Binding-site contacts:
Ligand atom C4 contacts residue SER320 of chain 1.E at 4.5 Å.
Ligand atom C5 contacts residue SER320 of chain 1.E at 3.2 Å.
Ligand atom O7 contacts residue ASP329 of chain 1.E at 4.2 Å.
Ligand atom O5 contacts residue ASN318 of chain 1.E at 2.4 Å (h-bond).
Ligand atom O5 contacts residue SER320 of chain 1.E at 3.2 Å (h-bond).
Ligand atom C1 contacts residue ASN318 of chain 1.E at 1.4 Å.
Ligand atom C3 contacts residue ASN318 of chain 1.E at 3.8 Å.
Ligand atom C6 contacts residue SER320 of chain 1.E at 3.9 Å.
Ligand atom C2 contacts residue ASN318 of chain 1.E at 2.5 Å.
Ligand atom C1 contacts residue SER320 of chain 1.E at 3.4 Å.
Ligand atom C7 contacts residue ASN318 of chain 1.E at 3.4 Å.
Ligand atom O7 contacts residue SER320 of chain 1.E at 4.1 Å.
Ligand atom N2 contacts residue ASN318 of chain 1.E at 2.9 Å (h-bond).
Ligand atom O7 contacts residue ASN318 of chain 1.E at 3.2 Å (h-bond).
Ligand atom C4 contacts residue ASN318 of chain 1.E at 4.3 Å.
Ligand atom C5 contacts residue ASN318 of chain 1.E at 3.7 Å.
Ligand atom C8 contacts residue ASN318 of chain 1.E at 4.3 Å.

A small-molecule ligand and the protein it binds are described below.
Small molecule (SMILES): CC(=O)N[C@@H]1[C@@H](O)[C@H](O)[C@@H](CO)O[C@H]1O

Sequence of chain 1.E:
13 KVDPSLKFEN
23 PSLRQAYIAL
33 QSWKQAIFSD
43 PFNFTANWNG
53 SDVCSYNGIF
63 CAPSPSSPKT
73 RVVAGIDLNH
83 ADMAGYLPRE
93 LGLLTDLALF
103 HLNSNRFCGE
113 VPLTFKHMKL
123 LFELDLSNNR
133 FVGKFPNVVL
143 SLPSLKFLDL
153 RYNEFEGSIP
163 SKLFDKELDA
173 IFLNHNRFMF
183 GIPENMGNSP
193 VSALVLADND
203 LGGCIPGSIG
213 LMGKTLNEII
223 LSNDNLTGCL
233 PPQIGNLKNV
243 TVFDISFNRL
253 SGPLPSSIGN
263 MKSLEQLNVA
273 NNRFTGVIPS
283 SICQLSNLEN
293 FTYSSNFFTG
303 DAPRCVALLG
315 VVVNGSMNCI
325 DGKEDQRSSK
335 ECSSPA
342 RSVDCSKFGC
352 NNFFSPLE